Sequence of chain 3.G:
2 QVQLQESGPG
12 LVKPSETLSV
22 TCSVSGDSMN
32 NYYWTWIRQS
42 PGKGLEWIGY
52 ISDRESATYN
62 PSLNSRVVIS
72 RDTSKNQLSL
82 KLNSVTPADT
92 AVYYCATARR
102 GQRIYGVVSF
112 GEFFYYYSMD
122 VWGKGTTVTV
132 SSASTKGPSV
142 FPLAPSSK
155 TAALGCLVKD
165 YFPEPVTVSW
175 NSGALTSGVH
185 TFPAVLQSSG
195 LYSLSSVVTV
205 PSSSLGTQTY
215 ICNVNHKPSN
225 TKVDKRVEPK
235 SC

Sequence of chain 3.H:
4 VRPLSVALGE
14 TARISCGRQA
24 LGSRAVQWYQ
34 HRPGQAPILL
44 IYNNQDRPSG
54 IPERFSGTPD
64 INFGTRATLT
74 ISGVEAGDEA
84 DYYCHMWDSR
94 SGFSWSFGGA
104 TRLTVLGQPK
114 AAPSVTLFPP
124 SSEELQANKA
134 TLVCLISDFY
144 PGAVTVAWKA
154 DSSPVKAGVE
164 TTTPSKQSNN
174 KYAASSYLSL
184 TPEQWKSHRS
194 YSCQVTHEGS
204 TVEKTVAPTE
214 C

This small molecule binds to this protein.
Small molecule (SMILES): CC(=O)N[C@H]1[C@H](O[C@H]2[C@H](O)[C@@H](NC(C)=O)CO[C@@H]2CO)O[C@H](CO)[C@@H](O[C@@H]2O[C@H](CO[C@H]3O[C@H](CO[C@H]4O[C@H](CO)[C@@H](O)[C@H](O)[C@@H]4O)[C@@H](O)[C@H](O[C@H]4O[C@H](CO)[C@@H](O)[C@H](O)[C@@H]4O)[C@@H]3O)[C@@H](O)[C@H](O[C@H]3O[C@H](CO)[C@@H](O)[C@H](O)[C@@H]3O[C@H]3O[C@H](CO)[C@@H](O)[C@H](O)[C@@H]3O)[C@@H]2O)[C@@H]1O

Binding-site contacts:
Ligand atom C5 contacts residue ILE105 of chain 3.G at 3.3 Å (hydrophobic).
Ligand atom N2 contacts residue VAL108 of chain 3.G at 3.7 Å.
Ligand atom C5 contacts residue ASN303 of chain 3.F at 3.7 Å.
Ligand atom O4 contacts residue ILE64 of chain 3.H at 3.1 Å (h-bond).
Ligand atom O4 contacts residue VAL108 of chain 3.G at 3.8 Å.
Ligand atom C2 contacts residue GLY107 of chain 3.G at 3.2 Å.
Ligand atom C3 contacts residue ASN303 of chain 3.F at 3.8 Å.
Ligand atom C1 contacts residue ARG104 of chain 3.G at 3.4 Å.
Ligand atom O5 contacts residue ARG104 of chain 3.G at 2.8 Å (salt-bridge).
Ligand atom N2 contacts residue ASN303 of chain 3.F at 2.8 Å (h-bond).
Ligand atom O6 contacts residue ARG104 of chain 3.G at 3.0 Å (salt-bridge).
Ligand atom C4 contacts residue ASP63 of chain 3.H at 3.7 Å.
Ligand atom C6 contacts residue VAL108 of chain 3.G at 3.6 Å (hydrophobic).
Ligand atom O3 contacts residue GLY107 of chain 3.G at 3.3 Å (h-bond).
Ligand atom C2 contacts residue ASN303 of chain 3.F at 2.4 Å.
Ligand atom C3 contacts residue ASN47 of chain 3.H at 3.7 Å.
Ligand atom C5 contacts residue ARG104 of chain 3.G at 3.7 Å.
Ligand atom O2 contacts residue ARG104 of chain 3.G at 3.6 Å (salt-bridge).
Ligand atom O3 contacts residue ASN47 of chain 3.H at 3.0 Å (h-bond).
Ligand atom O4 contacts residue ARG104 of chain 3.G at 3.4 Å (salt-bridge).
Ligand atom C4 contacts residue ILE105 of chain 3.G at 3.4 Å (hydrophobic).
Ligand atom C2 contacts residue VAL108 of chain 3.G at 3.8 Å (hydrophobic).
Ligand atom N2 contacts residue GLY107 of chain 3.G at 3.8 Å.
Ligand atom O6 contacts residue TYR106 of chain 3.G at 3.7 Å.
Ligand atom O3 contacts residue GLN48 of chain 3.H at 3.1 Å (h-bond).
Ligand atom O4 contacts residue ASP63 of chain 3.H at 3.7 Å.
Ligand atom O3 contacts residue ASP49 of chain 3.H at 3.6 Å.
Ligand atom C1 contacts residue ASN303 of chain 3.F at 1.4 Å.
Ligand atom C2 contacts residue GLN48 of chain 3.H at 3.8 Å.
Ligand atom C3 contacts residue GLY107 of chain 3.G at 3.7 Å.
Ligand atom O2 contacts residue GLN48 of chain 3.H at 3.5 Å (h-bond).
Ligand atom O4 contacts residue ILE105 of chain 3.G at 3.1 Å (h-bond).
Ligand atom O6 contacts residue THR386 of chain 3.F at 3.9 Å.
Ligand atom O3 contacts residue ASP63 of chain 3.H at 3.8 Å.
Ligand atom C4 contacts residue ARG104 of chain 3.G at 3.8 Å.
Ligand atom O4 contacts residue ASN46 of chain 3.H at 2.9 Å (h-bond).
Ligand atom C3 contacts residue ILE105 of chain 3.G at 3.5 Å (hydrophobic).
Ligand atom O5 contacts residue ASN303 of chain 3.F at 2.4 Å (h-bond).
Ligand atom O3 contacts residue ASN46 of chain 3.H at 3.3 Å (h-bond).
Ligand atom C7 contacts residue ASN303 of chain 3.F at 3.8 Å.

Sequence of chain 3.F:
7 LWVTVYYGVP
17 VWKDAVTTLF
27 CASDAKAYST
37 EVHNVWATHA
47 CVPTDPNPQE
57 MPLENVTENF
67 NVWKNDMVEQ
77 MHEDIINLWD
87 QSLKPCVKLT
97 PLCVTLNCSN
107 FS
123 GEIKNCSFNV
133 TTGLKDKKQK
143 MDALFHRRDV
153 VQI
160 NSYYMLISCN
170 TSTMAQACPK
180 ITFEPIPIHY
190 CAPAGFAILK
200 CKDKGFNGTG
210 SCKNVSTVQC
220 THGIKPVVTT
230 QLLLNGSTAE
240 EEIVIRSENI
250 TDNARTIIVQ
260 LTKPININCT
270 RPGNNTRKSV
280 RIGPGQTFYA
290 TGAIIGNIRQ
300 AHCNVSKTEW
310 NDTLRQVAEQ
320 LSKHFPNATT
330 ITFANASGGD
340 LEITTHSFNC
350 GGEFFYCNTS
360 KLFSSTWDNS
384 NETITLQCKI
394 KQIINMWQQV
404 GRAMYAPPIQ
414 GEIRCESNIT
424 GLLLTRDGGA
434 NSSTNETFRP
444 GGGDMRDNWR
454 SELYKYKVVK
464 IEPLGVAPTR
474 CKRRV